Sequence of chain 1.A:
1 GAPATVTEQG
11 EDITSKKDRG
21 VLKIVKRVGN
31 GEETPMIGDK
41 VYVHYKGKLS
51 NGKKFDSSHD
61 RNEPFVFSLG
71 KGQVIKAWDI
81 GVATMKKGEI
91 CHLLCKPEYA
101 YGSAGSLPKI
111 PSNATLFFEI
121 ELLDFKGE

The protein below binds the small molecule below.
Small molecule (SMILES): C=CC[C@@H]1/C=C(\C)C[C@H](C)C[C@H](OC)[C@H]2O[C@@](O)(C(=O)C(=O)N3CCCC[C@H]3C(=O)O[C@H](/C(C)=C/[C@@H]3CC[C@@H](O)[C@H](OC)C3)[C@H](C)[C@@H](O)CC1=O)[C@H](C)C[C@@H]2OC

Binding-site contacts:
Ligand atom C5 contacts residue TRP78 of chain 1.A at 3.8 Å (hydrophobic).
Ligand atom C10 contacts residue ASP56 of chain 1.A at 3.3 Å.
Ligand atom C4 contacts residue VAL74 of chain 1.A at 3.6 Å (hydrophobic).
Ligand atom O1 contacts residue TYR101 of chain 1.A at 3.4 Å (h-bond).
Ligand atom C8 contacts residue TYR101 of chain 1.A at 3.2 Å (hydrophobic).
Ligand atom O6 contacts residue ASP56 of chain 1.A at 2.7 Å (salt-bridge).
Ligand atom O5 contacts residue ASP56 of chain 1.A at 3.1 Å (salt-bridge).
Ligand atom O2 contacts residue ILE75 of chain 1.A at 2.9 Å (h-bond).
Ligand atom C27 contacts residue TYR101 of chain 1.A at 3.6 Å (hydrophobic).
Ligand atom C9 contacts residue ASP56 of chain 1.A at 3.6 Å.
Ligand atom C44 contacts residue ARG61 of chain 1.A at 3.6 Å.
Ligand atom C4 contacts residue PHE65 of chain 1.A at 3.5 Å (hydrophobic).
Ligand atom C14 contacts residue ASP56 of chain 1.A at 3.5 Å.
Ligand atom O6 contacts residue LYS109 of chain 1.A at 3.4 Å.
Ligand atom O4 contacts residue ASP56 of chain 1.A at 3.2 Å (salt-bridge).
Ligand atom C3 contacts residue TRP78 of chain 1.A at 3.5 Å (hydrophobic).
Ligand atom O6 contacts residue PHE55 of chain 1.A at 3.8 Å.
Ligand atom C41 contacts residue PHE65 of chain 1.A at 3.5 Å (hydrophobic).
Ligand atom C1 contacts residue TYR101 of chain 1.A at 3.2 Å (hydrophobic).
Ligand atom C11 contacts residue TYR101 of chain 1.A at 3.6 Å (hydrophobic).
Ligand atom O4 contacts residue PHE118 of chain 1.A at 3.7 Å.
Ligand atom O10 contacts residue GLN73 of chain 1.A at 3.5 Å (h-bond).
Ligand atom C42 contacts residue TYR101 of chain 1.A at 3.3 Å (hydrophobic).
Ligand atom O2 contacts residue VAL74 of chain 1.A at 3.1 Å.
Ligand atom O5 contacts residue TYR45 of chain 1.A at 3.6 Å.
Ligand atom O4 contacts residue TYR45 of chain 1.A at 3.1 Å.
Ligand atom C30 contacts residue TYR101 of chain 1.A at 3.8 Å (hydrophobic).
Ligand atom C6 contacts residue TYR45 of chain 1.A at 3.7 Å (hydrophobic).
Ligand atom C45 contacts residue ALA100 of chain 1.A at 3.4 Å (hydrophobic).
Ligand atom N7 contacts residue TYR101 of chain 1.A at 3.5 Å (h-bond).
Ligand atom O2 contacts residue TYR101 of chain 1.A at 3.6 Å.
Ligand atom C5 contacts residue TYR45 of chain 1.A at 3.8 Å (hydrophobic).
Ligand atom C35 contacts residue ILE110 of chain 1.A at 3.6 Å (hydrophobic).
Ligand atom C2 contacts residue TYR101 of chain 1.A at 3.3 Å (hydrophobic).
Ligand atom C4 contacts residue TRP78 of chain 1.A at 3.6 Å (hydrophobic).
Ligand atom C36 contacts residue ARG61 of chain 1.A at 3.7 Å.
Ligand atom O4 contacts residue PHE55 of chain 1.A at 3.4 Å.
Ligand atom O3 contacts residue TYR101 of chain 1.A at 2.6 Å (h-bond).
Ligand atom C35 contacts residue TYR101 of chain 1.A at 3.6 Å (hydrophobic).
Ligand atom O3 contacts residue PHE118 of chain 1.A at 3.6 Å.